Sequence of chain 1.J:
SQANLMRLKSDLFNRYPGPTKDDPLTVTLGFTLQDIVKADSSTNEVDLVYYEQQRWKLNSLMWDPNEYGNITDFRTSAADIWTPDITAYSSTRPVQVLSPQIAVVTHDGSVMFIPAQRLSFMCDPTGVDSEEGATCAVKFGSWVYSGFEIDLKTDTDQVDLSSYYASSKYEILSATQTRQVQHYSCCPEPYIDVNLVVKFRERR

Sequence of chain 1.F:
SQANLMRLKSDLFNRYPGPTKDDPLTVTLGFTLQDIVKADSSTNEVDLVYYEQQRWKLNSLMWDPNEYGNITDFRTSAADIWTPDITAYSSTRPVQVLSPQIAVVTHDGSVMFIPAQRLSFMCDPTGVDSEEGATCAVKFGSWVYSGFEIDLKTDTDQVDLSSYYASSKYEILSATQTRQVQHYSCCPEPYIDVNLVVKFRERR

A protein and the small-molecule ligand that binds it are described below.
Small molecule (SMILES): CN1[C@@H](C[C@@H](O)c2ccccc2)CCC[C@H]1CC(=O)c1ccccc1

Binding-site contacts:
Ligand atom C4 contacts residue CYS198 of chain 1.F at 3.9 Å (hydrophobic).
Ligand atom C13 contacts residue TRP155 of chain 1.F at 3.6 Å (hydrophobic).
Ligand atom C22 contacts residue TYR203 of chain 1.F at 3.4 Å (hydrophobic).
Ligand atom C17 contacts residue SER154 of chain 1.F at 3.8 Å.
Ligand atom C8 contacts residue TRP155 of chain 1.F at 2.8 Å (hydrophobic).
Ligand atom C9 contacts residue TRP155 of chain 1.F at 3.5 Å (hydrophobic).
Ligand atom C5 contacts residue MET124 of chain 1.J at 3.5 Å (hydrophobic).
Ligand atom C14 contacts residue TRP155 of chain 1.F at 3.6 Å (hydrophobic).
Ligand atom C20 contacts residue TYR101 of chain 1.F at 3.6 Å (hydrophobic).
Ligand atom C16 contacts residue SER154 of chain 1.F at 3.6 Å.
Ligand atom C15 contacts residue TYR63 of chain 1.J at 3.7 Å (hydrophobic).
Ligand atom C6 contacts residue MET124 of chain 1.J at 3.5 Å (hydrophobic).
Ligand atom C12 contacts residue ILE126 of chain 1.J at 3.8 Å (hydrophobic).
Ligand atom C12 contacts residue TRP155 of chain 1.F at 3.6 Å (hydrophobic).
Ligand atom C20 contacts residue THR99 of chain 1.F at 3.4 Å.
Ligand atom C13 contacts residue TYR63 of chain 1.J at 3.8 Å (hydrophobic).
Ligand atom C7 contacts residue MET124 of chain 1.J at 3.7 Å (hydrophobic).
Ligand atom C5 contacts residue VAL116 of chain 1.J at 3.2 Å (hydrophobic).
Ligand atom O2 contacts residue SER154 of chain 1.F at 2.4 Å (h-bond).
Ligand atom C19 contacts residue TYR196 of chain 1.F at 3.2 Å (hydrophobic).
Ligand atom N1 contacts residue TRP155 of chain 1.F at 3.2 Å (h-bond).
Ligand atom C10 contacts residue TYR196 of chain 1.F at 3.3 Å (hydrophobic).
Ligand atom O1 contacts residue TRP155 of chain 1.F at 3.5 Å (h-bond).
Ligand atom O2 contacts residue TYR203 of chain 1.F at 3.4 Å.
Ligand atom O1 contacts residue ILE126 of chain 1.J at 3.5 Å.
Ligand atom C7 contacts residue CYS199 of chain 1.F at 3.4 Å (hydrophobic).
Ligand atom C21 contacts residue GLY153 of chain 1.F at 3.6 Å.
Ligand atom C4 contacts residue CYS199 of chain 1.F at 3.3 Å (hydrophobic).
Ligand atom C10 contacts residue ASP205 of chain 1.F at 3.7 Å.
Ligand atom C9 contacts residue CYS198 of chain 1.F at 3.8 Å (hydrophobic).
Ligand atom C21 contacts residue PHE152 of chain 1.F at 3.9 Å (hydrophobic).
Ligand atom C18 contacts residue TRP155 of chain 1.F at 3.8 Å (hydrophobic).
Ligand atom C21 contacts residue TYR101 of chain 1.F at 3.7 Å (hydrophobic).
Ligand atom C4 contacts residue TYR203 of chain 1.F at 3.5 Å (hydrophobic).
Ligand atom O2 contacts residue TRP155 of chain 1.F at 2.8 Å (h-bond).
Ligand atom C3 contacts residue TRP155 of chain 1.F at 3.7 Å (hydrophobic).
Ligand atom C20 contacts residue GLY153 of chain 1.F at 3.7 Å.
Ligand atom C6 contacts residue VAL116 of chain 1.J at 3.2 Å (hydrophobic).
Ligand atom C18 contacts residue TYR101 of chain 1.F at 3.8 Å (hydrophobic).
Ligand atom C22 contacts residue TRP155 of chain 1.F at 3.6 Å (hydrophobic).